Sequence of chain 2.B:
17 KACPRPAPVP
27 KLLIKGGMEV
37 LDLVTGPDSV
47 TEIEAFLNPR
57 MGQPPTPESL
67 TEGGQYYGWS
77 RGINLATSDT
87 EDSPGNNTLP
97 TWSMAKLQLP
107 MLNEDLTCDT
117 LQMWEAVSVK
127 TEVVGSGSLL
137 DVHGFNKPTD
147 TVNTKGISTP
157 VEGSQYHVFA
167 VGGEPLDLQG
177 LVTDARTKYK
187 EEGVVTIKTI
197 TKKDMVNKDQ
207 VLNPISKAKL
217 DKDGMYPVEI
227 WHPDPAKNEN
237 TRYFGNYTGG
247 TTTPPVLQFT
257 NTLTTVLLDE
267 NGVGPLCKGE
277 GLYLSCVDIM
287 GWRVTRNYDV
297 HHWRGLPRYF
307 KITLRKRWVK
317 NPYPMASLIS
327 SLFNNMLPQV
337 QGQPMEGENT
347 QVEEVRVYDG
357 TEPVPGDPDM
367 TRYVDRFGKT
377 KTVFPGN

Sequence of chain 2.C:
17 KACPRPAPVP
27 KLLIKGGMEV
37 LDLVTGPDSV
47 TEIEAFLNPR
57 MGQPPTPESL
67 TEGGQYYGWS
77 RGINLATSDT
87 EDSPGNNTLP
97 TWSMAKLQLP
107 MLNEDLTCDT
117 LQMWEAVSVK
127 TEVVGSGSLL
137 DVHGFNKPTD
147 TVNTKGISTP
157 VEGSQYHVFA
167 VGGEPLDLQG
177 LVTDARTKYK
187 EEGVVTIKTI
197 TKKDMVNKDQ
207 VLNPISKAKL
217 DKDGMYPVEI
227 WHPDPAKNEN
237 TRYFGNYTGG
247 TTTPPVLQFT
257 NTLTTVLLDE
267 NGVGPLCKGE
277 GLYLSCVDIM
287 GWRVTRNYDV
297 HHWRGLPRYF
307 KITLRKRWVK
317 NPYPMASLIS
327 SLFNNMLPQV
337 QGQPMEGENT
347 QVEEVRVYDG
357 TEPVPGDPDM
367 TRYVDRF

Binding-site contacts:
Ligand atom O4 contacts residue HIS298 of chain 2.B at 3.1 Å (h-bond).
Ligand atom C2 contacts residue VAL296 of chain 2.B at 4.3 Å (hydrophobic).
Ligand atom C3 contacts residue VAL296 of chain 2.B at 3.5 Å (hydrophobic).
Ligand atom C1 contacts residue TYR72 of chain 2.B at 3.7 Å (hydrophobic).
Ligand atom O1A contacts residue TYR72 of chain 2.B at 3.0 Å.
Ligand atom O3 contacts residue ARG77 of chain 2.B at 4.1 Å.
Ligand atom C6 contacts residue ASN93 of chain 2.B at 3.2 Å.
Ligand atom O4 contacts residue ASN80 of chain 2.B at 4.3 Å.
Ligand atom O1A contacts residue GLY78 of chain 2.B at 3.9 Å.
Ligand atom O4 contacts residue GLY78 of chain 2.B at 3.1 Å.
Ligand atom C4 contacts residue HIS298 of chain 2.B at 3.5 Å.
Ligand atom O1B contacts residue ARG77 of chain 2.B at 2.7 Å (salt-bridge).
Ligand atom C4 contacts residue ARG77 of chain 2.B at 3.8 Å.
Ligand atom C1 contacts residue GLY78 of chain 2.B at 4.1 Å.
Ligand atom N5 contacts residue TYR72 of chain 2.B at 2.8 Å (h-bond).
Ligand atom C3 contacts residue GLY78 of chain 2.B at 3.8 Å.
Ligand atom C10 contacts residue TYR72 of chain 2.B at 3.6 Å (hydrophobic).
Ligand atom C6 contacts residue TYR72 of chain 2.B at 3.9 Å (hydrophobic).
Ligand atom O3 contacts residue ASN80 of chain 2.B at 3.9 Å.
Ligand atom C4 contacts residue GLY78 of chain 2.B at 3.3 Å.
Ligand atom C3 contacts residue ARG77 of chain 2.B at 4.0 Å.
Ligand atom C3 contacts residue GLY78 of chain 2.B at 3.8 Å.
Ligand atom O3 contacts residue GLY78 of chain 2.B at 3.0 Å.
Ligand atom C5 contacts residue TYR72 of chain 2.B at 3.7 Å (hydrophobic).
Ligand atom C1 contacts residue ARG77 of chain 2.B at 3.3 Å.
Ligand atom O1A contacts residue ARG77 of chain 2.B at 3.2 Å (salt-bridge).
Ligand atom O4 contacts residue VAL296 of chain 2.B at 4.2 Å.
Ligand atom C5 contacts residue ASN93 of chain 2.B at 4.0 Å.
Ligand atom C11 contacts residue TYR72 of chain 2.B at 3.5 Å (hydrophobic).
Ligand atom C3 contacts residue HIS298 of chain 2.B at 3.5 Å.
Ligand atom O4 contacts residue THR291 of chain 2.B at 3.3 Å.
Ligand atom C11 contacts residue ASP85 of chain 2.C at 3.7 Å.
Ligand atom C5 contacts residue ARG77 of chain 2.B at 4.2 Å.
Ligand atom O4 contacts residue ILE79 of chain 2.B at 3.8 Å.
Ligand atom C4 contacts residue TYR72 of chain 2.B at 3.9 Å (hydrophobic).
Ligand atom O6 contacts residue ASN93 of chain 2.B at 3.5 Å (h-bond).
Ligand atom O3 contacts residue VAL296 of chain 2.B at 3.9 Å.
Ligand atom C2 contacts residue GLY78 of chain 2.B at 3.9 Å.
Ligand atom C9 contacts residue ARG77 of chain 2.B at 3.5 Å.
Ligand atom O1B contacts residue TYR72 of chain 2.B at 3.8 Å.

The small molecule below binds the protein below.
Small molecule (SMILES): CC(=O)N[C@H]1[C@H]([C@H](O)[C@H](O)CO)O[C@@](O[C@H]2[C@@H](O)[C@@H](CO)O[C@@H](O[C@H]3[C@H](O)[C@@H](O)[C@H](O)O[C@@H]3CO)[C@@H]2O)(C(=O)O)C[C@@H]1O